Sequence of chain 1.Q:
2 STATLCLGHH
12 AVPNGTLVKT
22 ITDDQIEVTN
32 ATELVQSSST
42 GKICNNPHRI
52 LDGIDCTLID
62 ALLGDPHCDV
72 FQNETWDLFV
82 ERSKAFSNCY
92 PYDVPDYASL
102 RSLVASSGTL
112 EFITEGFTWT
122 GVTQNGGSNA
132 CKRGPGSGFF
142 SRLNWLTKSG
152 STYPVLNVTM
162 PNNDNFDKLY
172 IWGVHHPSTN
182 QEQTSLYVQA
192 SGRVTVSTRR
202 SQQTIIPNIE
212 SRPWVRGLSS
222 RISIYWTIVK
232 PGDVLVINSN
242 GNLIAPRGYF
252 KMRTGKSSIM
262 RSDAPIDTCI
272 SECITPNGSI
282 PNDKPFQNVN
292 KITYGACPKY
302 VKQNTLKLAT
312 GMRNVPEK

This protein binds this small molecule.
Small molecule (SMILES): CC(=O)N[C@@H]1[C@@H](O)[C@H](O)[C@@H](CO)O[C@H]1O

Sequence of chain 1.M:
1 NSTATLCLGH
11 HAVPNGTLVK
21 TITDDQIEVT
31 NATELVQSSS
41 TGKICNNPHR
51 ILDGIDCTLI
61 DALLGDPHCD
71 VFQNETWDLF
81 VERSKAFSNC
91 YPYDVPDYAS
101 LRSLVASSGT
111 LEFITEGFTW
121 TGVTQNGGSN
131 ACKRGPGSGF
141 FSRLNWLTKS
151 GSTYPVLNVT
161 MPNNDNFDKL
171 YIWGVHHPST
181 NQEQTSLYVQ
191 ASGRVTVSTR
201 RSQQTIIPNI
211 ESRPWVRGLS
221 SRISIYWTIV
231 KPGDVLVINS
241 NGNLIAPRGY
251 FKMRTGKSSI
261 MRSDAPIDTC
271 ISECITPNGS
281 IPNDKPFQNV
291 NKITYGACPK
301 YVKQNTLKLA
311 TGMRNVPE

Binding-site contacts:
Ligand atom C3 contacts residue ASN158 of chain 1.Q at 3.8 Å.
Ligand atom O6 contacts residue THR160 of chain 1.Q at 4.0 Å.
Ligand atom C8 contacts residue ASN158 of chain 1.Q at 4.5 Å.
Ligand atom O3 contacts residue TRP215 of chain 1.M at 4.4 Å.
Ligand atom C4 contacts residue ASN158 of chain 1.Q at 4.2 Å.
Ligand atom O7 contacts residue ASN158 of chain 1.Q at 3.4 Å (h-bond).
Ligand atom C2 contacts residue ASN158 of chain 1.Q at 2.4 Å.
Ligand atom O5 contacts residue ASN158 of chain 1.Q at 2.4 Å (h-bond).
Ligand atom C3 contacts residue TRP215 of chain 1.M at 4.5 Å (hydrophobic).
Ligand atom O5 contacts residue THR160 of chain 1.Q at 4.5 Å.
Ligand atom C1 contacts residue ASN158 of chain 1.Q at 1.4 Å.
Ligand atom C5 contacts residue ASN158 of chain 1.Q at 3.7 Å.
Ligand atom C7 contacts residue ASN158 of chain 1.Q at 3.3 Å.
Ligand atom O4 contacts residue TRP215 of chain 1.M at 3.5 Å (h-bond).
Ligand atom C6 contacts residue THR160 of chain 1.Q at 3.6 Å.
Ligand atom N2 contacts residue ASN158 of chain 1.Q at 2.9 Å (h-bond).